Sequence of chain 33.E:
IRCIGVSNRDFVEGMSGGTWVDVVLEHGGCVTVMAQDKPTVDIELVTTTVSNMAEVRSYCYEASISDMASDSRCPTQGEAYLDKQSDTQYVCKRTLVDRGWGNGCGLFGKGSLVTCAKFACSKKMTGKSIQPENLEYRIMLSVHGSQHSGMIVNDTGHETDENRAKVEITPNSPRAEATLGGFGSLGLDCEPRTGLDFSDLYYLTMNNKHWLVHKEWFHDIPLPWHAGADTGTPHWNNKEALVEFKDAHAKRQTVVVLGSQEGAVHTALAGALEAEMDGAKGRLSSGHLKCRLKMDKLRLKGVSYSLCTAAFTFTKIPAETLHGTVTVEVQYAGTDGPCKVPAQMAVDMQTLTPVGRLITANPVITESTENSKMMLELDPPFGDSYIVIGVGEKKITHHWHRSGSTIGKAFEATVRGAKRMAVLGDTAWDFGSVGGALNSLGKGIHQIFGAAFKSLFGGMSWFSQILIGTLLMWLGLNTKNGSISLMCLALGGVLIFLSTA

Binding-site contacts:
Ligand atom C7 contacts residue MET151 of chain 33.E at 4.3 Å (hydrophobic).
Ligand atom C7 contacts residue GLY150 of chain 33.E at 3.9 Å.
Ligand atom C1 contacts residue THR156 of chain 33.E at 3.4 Å.
Ligand atom C7 contacts residue ASN154 of chain 33.E at 2.0 Å.
Ligand atom O5 contacts residue THR156 of chain 33.E at 3.2 Å (h-bond).
Ligand atom O6 contacts residue THR156 of chain 33.E at 3.5 Å (h-bond).
Ligand atom O7 contacts residue MET151 of chain 33.E at 3.6 Å.
Ligand atom O7 contacts residue GLY150 of chain 33.E at 3.7 Å.
Ligand atom C6 contacts residue THR156 of chain 33.E at 4.4 Å.
Ligand atom C1 contacts residue ASN154 of chain 33.E at 2.9 Å.
Ligand atom C5 contacts residue THR156 of chain 33.E at 3.8 Å.
Ligand atom C8 contacts residue VAL153 of chain 33.E at 4.3 Å (hydrophobic).
Ligand atom C8 contacts residue ASN154 of chain 33.E at 2.4 Å.
Ligand atom C3 contacts residue ASN154 of chain 33.E at 3.6 Å.
Ligand atom O3 contacts residue ASN154 of chain 33.E at 4.1 Å.
Ligand atom O7 contacts residue ASN154 of chain 33.E at 3.2 Å (h-bond).
Ligand atom C2 contacts residue ASN154 of chain 33.E at 2.6 Å.
Ligand atom N2 contacts residue ASN154 of chain 33.E at 1.4 Å (h-bond).
Ligand atom C8 contacts residue GLY150 of chain 33.E at 3.5 Å.
Ligand atom O5 contacts residue ASN154 of chain 33.E at 4.2 Å.

This small molecule binds to this protein.
Small molecule (SMILES): CC(=O)N[C@H]1[C@H](O[C@H]2[C@H](O)[C@@H](NC(C)=O)CO[C@@H]2CO)O[C@H](CO)[C@@H](O)[C@@H]1O